This protein binds this small molecule.
Small molecule (SMILES): CC(=O)N[C@H]1[C@H](O[C@H]2[C@H](O)[C@@H](NC(C)=O)CO[C@@H]2CO)O[C@H](CO)[C@@H](O)[C@@H]1O

Sequence of chain 1.B:
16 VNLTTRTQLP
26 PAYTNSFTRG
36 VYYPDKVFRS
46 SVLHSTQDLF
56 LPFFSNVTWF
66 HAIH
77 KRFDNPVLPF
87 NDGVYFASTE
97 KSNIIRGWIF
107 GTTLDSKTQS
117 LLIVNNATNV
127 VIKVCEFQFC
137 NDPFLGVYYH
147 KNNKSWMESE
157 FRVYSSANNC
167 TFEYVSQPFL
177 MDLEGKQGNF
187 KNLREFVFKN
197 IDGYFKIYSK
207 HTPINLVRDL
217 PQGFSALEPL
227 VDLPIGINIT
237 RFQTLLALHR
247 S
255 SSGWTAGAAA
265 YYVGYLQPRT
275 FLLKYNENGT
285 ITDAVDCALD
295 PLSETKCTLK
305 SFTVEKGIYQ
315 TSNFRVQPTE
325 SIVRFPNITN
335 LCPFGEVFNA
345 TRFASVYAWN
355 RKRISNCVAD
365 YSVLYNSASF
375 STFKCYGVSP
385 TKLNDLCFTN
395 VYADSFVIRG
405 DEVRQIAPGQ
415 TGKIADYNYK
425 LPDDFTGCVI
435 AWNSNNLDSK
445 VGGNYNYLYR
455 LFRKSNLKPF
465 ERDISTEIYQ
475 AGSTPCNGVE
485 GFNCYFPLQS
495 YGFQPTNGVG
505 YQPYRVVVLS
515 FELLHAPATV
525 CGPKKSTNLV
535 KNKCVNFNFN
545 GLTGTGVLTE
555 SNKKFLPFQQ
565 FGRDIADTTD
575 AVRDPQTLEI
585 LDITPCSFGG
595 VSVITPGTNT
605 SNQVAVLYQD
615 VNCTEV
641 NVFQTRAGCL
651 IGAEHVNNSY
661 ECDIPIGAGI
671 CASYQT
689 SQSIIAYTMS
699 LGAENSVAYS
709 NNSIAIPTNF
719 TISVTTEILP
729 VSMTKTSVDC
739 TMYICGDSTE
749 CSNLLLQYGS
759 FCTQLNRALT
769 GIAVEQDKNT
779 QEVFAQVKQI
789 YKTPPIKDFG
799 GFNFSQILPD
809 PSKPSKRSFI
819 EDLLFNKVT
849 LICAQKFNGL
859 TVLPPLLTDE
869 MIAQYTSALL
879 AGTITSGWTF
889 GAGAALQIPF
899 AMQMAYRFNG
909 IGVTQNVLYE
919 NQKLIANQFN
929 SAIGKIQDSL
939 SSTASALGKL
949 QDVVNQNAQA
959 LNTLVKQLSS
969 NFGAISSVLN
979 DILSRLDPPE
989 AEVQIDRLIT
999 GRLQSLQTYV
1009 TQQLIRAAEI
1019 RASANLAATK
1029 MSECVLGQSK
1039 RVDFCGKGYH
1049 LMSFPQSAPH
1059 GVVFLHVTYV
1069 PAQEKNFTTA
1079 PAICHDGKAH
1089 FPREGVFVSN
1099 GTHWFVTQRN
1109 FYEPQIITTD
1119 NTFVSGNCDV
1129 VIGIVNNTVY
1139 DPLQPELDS

Binding-site contacts:
Ligand atom C1 contacts residue ASN1074 of chain 1.C at 1.4 Å.
Ligand atom O7 contacts residue ASN1074 of chain 1.C at 2.8 Å (h-bond).
Ligand atom C2 contacts residue ASN1074 of chain 1.C at 2.5 Å.
Ligand atom C3 contacts residue ASN1074 of chain 1.C at 3.8 Å.
Ligand atom C7 contacts residue ASN1074 of chain 1.C at 3.2 Å.
Ligand atom N2 contacts residue GLN895 of chain 1.B at 3.7 Å.
Ligand atom C8 contacts residue SER704 of chain 1.C at 1.5 Å.
Ligand atom C3 contacts residue ALA706 of chain 1.C at 4.1 Å (hydrophobic).
Ligand atom O3 contacts residue GLN895 of chain 1.B at 4.1 Å.
Ligand atom C8 contacts residue VAL705 of chain 1.C at 3.7 Å (hydrophobic).
Ligand atom N2 contacts residue ALA706 of chain 1.C at 3.6 Å.
Ligand atom C2 contacts residue ALA706 of chain 1.C at 4.2 Å (hydrophobic).
Ligand atom N2 contacts residue SER704 of chain 1.C at 3.9 Å.
Ligand atom N2 contacts residue ASN1074 of chain 1.C at 2.9 Å (h-bond).
Ligand atom O3 contacts residue ALA706 of chain 1.C at 3.0 Å.
Ligand atom C8 contacts residue ALA706 of chain 1.C at 3.7 Å (hydrophobic).
Ligand atom C4 contacts residue ASN1074 of chain 1.C at 4.2 Å.
Ligand atom C5 contacts residue ASN1074 of chain 1.C at 3.7 Å.
Ligand atom O5 contacts residue ASN1074 of chain 1.C at 2.4 Å (h-bond).
Ligand atom O7 contacts residue SER704 of chain 1.C at 3.4 Å (h-bond).
Ligand atom C7 contacts residue ALA706 of chain 1.C at 4.2 Å (hydrophobic).
Ligand atom C2 contacts residue GLN895 of chain 1.B at 4.0 Å.
Ligand atom C7 contacts residue SER704 of chain 1.C at 2.9 Å.

Sequence of chain 1.C:
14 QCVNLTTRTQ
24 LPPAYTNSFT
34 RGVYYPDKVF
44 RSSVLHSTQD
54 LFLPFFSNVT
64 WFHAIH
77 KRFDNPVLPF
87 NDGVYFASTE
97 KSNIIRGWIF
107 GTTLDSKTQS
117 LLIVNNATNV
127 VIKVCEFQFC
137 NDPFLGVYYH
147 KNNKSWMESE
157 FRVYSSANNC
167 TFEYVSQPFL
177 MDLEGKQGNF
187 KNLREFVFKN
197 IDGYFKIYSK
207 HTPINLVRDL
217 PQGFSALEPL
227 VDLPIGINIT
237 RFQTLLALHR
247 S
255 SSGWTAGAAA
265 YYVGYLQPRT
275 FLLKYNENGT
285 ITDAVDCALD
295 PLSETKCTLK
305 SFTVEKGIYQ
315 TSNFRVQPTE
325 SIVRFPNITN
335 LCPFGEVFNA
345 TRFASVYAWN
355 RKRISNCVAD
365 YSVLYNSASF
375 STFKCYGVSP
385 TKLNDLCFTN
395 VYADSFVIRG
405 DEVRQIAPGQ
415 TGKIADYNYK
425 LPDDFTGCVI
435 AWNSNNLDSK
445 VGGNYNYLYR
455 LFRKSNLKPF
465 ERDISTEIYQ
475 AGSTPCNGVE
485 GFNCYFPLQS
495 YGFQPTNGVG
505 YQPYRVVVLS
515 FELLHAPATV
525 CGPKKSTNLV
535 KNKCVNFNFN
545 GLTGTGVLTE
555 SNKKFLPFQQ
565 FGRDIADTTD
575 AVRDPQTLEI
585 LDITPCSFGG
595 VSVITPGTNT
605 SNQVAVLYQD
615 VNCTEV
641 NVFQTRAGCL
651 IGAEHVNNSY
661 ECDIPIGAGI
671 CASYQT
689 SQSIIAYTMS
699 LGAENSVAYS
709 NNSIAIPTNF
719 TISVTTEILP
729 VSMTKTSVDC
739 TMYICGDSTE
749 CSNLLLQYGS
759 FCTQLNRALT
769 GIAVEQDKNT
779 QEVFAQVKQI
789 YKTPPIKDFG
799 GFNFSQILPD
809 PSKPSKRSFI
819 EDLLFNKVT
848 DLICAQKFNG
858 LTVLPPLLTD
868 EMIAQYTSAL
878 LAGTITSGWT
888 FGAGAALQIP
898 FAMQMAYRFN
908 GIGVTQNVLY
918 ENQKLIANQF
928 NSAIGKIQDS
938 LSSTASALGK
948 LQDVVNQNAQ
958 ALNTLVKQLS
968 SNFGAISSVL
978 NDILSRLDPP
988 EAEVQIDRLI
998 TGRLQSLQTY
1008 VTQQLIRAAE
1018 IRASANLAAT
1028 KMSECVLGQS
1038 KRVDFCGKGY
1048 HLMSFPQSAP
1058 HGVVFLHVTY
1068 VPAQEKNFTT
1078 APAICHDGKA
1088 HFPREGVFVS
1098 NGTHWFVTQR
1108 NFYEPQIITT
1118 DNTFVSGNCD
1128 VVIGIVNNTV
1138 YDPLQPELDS